Sequence of chain 1.B:
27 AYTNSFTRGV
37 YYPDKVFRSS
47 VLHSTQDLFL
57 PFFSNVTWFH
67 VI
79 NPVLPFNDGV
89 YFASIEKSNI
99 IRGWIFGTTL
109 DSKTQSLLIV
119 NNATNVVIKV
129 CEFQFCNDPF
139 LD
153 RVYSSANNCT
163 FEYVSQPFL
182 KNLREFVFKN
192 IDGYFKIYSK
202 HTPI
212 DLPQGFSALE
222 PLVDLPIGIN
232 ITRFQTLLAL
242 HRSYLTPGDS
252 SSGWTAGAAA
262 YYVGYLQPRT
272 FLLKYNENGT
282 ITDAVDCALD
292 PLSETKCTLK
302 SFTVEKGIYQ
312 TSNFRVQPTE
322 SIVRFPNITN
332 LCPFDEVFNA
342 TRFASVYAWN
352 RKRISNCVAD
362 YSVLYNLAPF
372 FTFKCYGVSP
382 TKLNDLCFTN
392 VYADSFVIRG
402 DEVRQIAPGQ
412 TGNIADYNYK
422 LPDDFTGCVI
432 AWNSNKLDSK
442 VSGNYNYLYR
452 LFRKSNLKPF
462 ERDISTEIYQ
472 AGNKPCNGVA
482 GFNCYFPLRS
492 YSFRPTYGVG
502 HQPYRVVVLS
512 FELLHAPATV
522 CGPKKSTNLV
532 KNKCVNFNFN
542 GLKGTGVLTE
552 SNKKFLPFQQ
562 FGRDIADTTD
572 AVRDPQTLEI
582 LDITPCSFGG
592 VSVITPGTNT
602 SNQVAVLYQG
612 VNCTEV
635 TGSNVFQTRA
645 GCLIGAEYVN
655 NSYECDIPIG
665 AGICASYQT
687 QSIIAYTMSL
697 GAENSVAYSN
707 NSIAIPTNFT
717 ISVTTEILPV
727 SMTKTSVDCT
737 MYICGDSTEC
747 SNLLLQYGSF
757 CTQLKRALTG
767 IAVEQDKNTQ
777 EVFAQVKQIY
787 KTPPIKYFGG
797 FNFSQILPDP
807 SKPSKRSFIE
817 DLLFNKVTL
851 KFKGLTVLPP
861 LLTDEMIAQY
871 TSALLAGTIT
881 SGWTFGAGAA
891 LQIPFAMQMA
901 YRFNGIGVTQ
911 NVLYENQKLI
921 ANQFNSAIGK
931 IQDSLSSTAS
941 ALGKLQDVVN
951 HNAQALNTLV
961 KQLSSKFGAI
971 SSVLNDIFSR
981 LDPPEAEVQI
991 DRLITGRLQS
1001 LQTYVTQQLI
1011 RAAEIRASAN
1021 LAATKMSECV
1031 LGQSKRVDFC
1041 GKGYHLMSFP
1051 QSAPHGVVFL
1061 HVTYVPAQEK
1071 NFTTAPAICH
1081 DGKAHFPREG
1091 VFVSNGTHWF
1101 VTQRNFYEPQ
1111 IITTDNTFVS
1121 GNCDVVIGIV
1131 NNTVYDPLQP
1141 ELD

This small molecule binds to this protein.
Small molecule (SMILES): CC(=O)N[C@@H]1[C@@H](O)[C@H](O)[C@@H](CO)O[C@H]1O

Binding-site contacts:
Ligand atom C5 contacts residue ASN1095 of chain 1.B at 3.7 Å.
Ligand atom O5 contacts residue ASN1095 of chain 1.B at 2.4 Å (h-bond).
Ligand atom N2 contacts residue PHE1100 of chain 1.B at 4.4 Å.
Ligand atom O6 contacts residue ASN1095 of chain 1.B at 3.9 Å.
Ligand atom C7 contacts residue ASN1095 of chain 1.B at 4.0 Å.
Ligand atom O5 contacts residue THR1097 of chain 1.B at 4.2 Å.
Ligand atom N2 contacts residue ASN1095 of chain 1.B at 2.9 Å (h-bond).
Ligand atom C2 contacts residue HIS1098 of chain 1.B at 4.2 Å.
Ligand atom C3 contacts residue ASN1095 of chain 1.B at 3.8 Å.
Ligand atom O6 contacts residue THR1097 of chain 1.B at 3.7 Å.
Ligand atom C7 contacts residue HIS1098 of chain 1.B at 4.2 Å.
Ligand atom C7 contacts residue PHE1100 of chain 1.B at 4.0 Å (hydrophobic).
Ligand atom O7 contacts residue HIS1098 of chain 1.B at 3.5 Å (h-bond).
Ligand atom C4 contacts residue ASN1095 of chain 1.B at 4.2 Å.
Ligand atom C2 contacts residue ASN1095 of chain 1.B at 2.5 Å.
Ligand atom C1 contacts residue ASN1095 of chain 1.B at 1.4 Å.
Ligand atom C8 contacts residue PHE1100 of chain 1.B at 3.4 Å (hydrophobic).